Binding-site contacts:
Ligand atom O08 contacts residue GLU160 of chain 1.A at 3.4 Å (salt-bridge).
Ligand atom C25 contacts residue SER99 of chain 1.A at 3.8 Å.
Ligand atom N06 contacts residue GLU82 of chain 1.A at 3.1 Å (salt-bridge).
Ligand atom N11 contacts residue PHE86 of chain 1.A at 3.6 Å.
Ligand atom C20 contacts residue PEG1 of chain 1.F at 3.5 Å.
Ligand atom C31 contacts residue PHE791 of chain 1.A at 3.8 Å (hydrophobic).
Ligand atom O08 contacts residue HIS83 of chain 1.A at 3.7 Å.
Ligand atom C28 contacts residue SER99 of chain 1.A at 3.7 Å.
Ligand atom C03 contacts residue ARG795 of chain 1.A at 3.4 Å.
Ligand atom C05 contacts residue ZN1 of chain 1.C at 3.3 Å.
Ligand atom C13 contacts residue TYR802 of chain 1.A at 4.0 Å (hydrophobic).
Ligand atom O08 contacts residue ZN1 of chain 1.C at 2.1 Å.
Ligand atom C05 contacts residue GLU82 of chain 1.A at 3.8 Å.
Ligand atom C14 contacts residue TYR802 of chain 1.A at 3.7 Å (hydrophobic).
Ligand atom C13 contacts residue ARG795 of chain 1.A at 3.5 Å.
Ligand atom O07 contacts residue TYR802 of chain 1.A at 2.8 Å (h-bond).
Ligand atom C03 contacts residue TYR802 of chain 1.A at 3.5 Å (hydrophobic).
Ligand atom O27 contacts residue SER99 of chain 1.A at 3.1 Å (h-bond).
Ligand atom O08 contacts residue HIS79 of chain 1.A at 3.2 Å (h-bond).
Ligand atom C01 contacts residue ASN110 of chain 1.A at 3.3 Å.
Ligand atom C04 contacts residue ALA111 of chain 1.A at 3.9 Å (hydrophobic).
Ligand atom N12 contacts residue ARG795 of chain 1.A at 3.8 Å.
Ligand atom N06 contacts residue ZN1 of chain 1.C at 3.0 Å.
Ligand atom N12 contacts residue HIS83 of chain 1.A at 3.8 Å.
Ligand atom C05 contacts residue ALA111 of chain 1.A at 4.0 Å (hydrophobic).
Ligand atom O07 contacts residue GLU160 of chain 1.A at 3.8 Å.
Ligand atom O08 contacts residue GLU82 of chain 1.A at 3.6 Å (salt-bridge).
Ligand atom O07 contacts residue HIS83 of chain 1.A at 3.2 Å (h-bond).
Ligand atom N06 contacts residue ALA111 of chain 1.A at 3.2 Å (h-bond).
Ligand atom C04 contacts residue ASN110 of chain 1.A at 2.9 Å.
Ligand atom C30 contacts residue PHE791 of chain 1.A at 3.9 Å (hydrophobic).
Ligand atom O07 contacts residue ZN1 of chain 1.C at 2.7 Å.
Ligand atom N02 contacts residue ARG795 of chain 1.A at 3.9 Å.
Ligand atom F33 contacts residue PHE791 of chain 1.A at 3.7 Å.
Ligand atom C05 contacts residue TYR802 of chain 1.A at 3.5 Å (hydrophobic).
Ligand atom C25 contacts residue SER109 of chain 1.A at 3.9 Å.
Ligand atom N24 contacts residue SER109 of chain 1.A at 3.9 Å.
Ligand atom C14 contacts residue ARG795 of chain 1.A at 3.4 Å.
Ligand atom C10 contacts residue PHE86 of chain 1.A at 3.8 Å (hydrophobic).
Ligand atom C05 contacts residue HIS83 of chain 1.A at 3.9 Å.

Sequence of chain 1.A:
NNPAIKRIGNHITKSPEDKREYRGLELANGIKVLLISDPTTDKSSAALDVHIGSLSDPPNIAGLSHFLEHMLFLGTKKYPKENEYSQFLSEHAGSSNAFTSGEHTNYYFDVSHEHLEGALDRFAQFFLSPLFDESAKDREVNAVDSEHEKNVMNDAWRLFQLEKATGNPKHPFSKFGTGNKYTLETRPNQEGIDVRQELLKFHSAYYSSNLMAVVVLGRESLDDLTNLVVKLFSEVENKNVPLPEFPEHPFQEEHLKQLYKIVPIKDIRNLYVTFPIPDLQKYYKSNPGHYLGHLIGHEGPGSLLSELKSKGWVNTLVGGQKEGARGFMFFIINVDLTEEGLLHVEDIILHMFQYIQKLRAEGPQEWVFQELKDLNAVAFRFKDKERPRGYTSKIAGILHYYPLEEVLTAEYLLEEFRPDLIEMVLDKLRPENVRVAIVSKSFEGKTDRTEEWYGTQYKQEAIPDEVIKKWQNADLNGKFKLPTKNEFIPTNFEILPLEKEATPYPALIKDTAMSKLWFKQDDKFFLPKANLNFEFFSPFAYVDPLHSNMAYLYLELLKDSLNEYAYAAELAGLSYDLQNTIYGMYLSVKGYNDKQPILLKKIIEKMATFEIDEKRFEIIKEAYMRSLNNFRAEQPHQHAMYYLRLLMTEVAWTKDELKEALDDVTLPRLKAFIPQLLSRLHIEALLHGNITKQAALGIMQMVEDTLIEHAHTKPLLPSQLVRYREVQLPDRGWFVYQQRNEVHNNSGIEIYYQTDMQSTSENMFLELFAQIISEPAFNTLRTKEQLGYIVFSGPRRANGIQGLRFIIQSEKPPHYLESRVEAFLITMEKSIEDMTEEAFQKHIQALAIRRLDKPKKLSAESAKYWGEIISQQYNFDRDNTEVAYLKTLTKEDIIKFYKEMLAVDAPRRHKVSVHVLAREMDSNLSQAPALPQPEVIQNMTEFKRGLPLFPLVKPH

This protein binds this small molecule.
Small molecule (SMILES): O=C(C[C@@H](Cc1ccc2ccccc2c1)n1nncc1CNC(=O)c1ccc(F)cc1)NO